The protein below binds the small molecule below.
Small molecule (SMILES): O=P(O)(O)OCCNS(=O)(=O)c1ccc(OC(F)(F)F)cc1

Binding-site contacts:
Ligand atom O20 contacts residue GLY234 of chain 1.A at 2.9 Å (h-bond).
Ligand atom O19 contacts residue THR183 of chain 1.A at 3.4 Å.
Ligand atom C3 contacts residue LEU100 of chain 1.A at 3.6 Å (hydrophobic).
Ligand atom C5 contacts residue LEU127 of chain 1.A at 3.6 Å (hydrophobic).
Ligand atom F10 contacts residue LEU127 of chain 1.A at 3.4 Å.
Ligand atom O18 contacts residue PHE212 of chain 1.A at 3.3 Å.
Ligand atom O18 contacts residue GLY184 of chain 1.A at 2.8 Å (h-bond).
Ligand atom F10 contacts residue ILE153 of chain 1.A at 3.4 Å.
Ligand atom O20 contacts residue SER235 of chain 1.A at 3.5 Å (h-bond).
Ligand atom O16 contacts residue THR183 of chain 1.A at 3.6 Å.
Ligand atom O7 contacts residue PHE212 of chain 1.A at 3.8 Å.
Ligand atom O19 contacts residue GLY234 of chain 1.A at 3.7 Å.
Ligand atom S12 contacts residue TYR175 of chain 1.A at 3.8 Å.
Ligand atom O19 contacts residue GLY184 of chain 1.A at 3.6 Å (h-bond).
Ligand atom F11 contacts residue ILE153 of chain 1.A at 3.3 Å.
Ligand atom O19 contacts residue ILE64 of chain 1.A at 3.6 Å.
Ligand atom F10 contacts residue ALA129 of chain 1.A at 3.4 Å.
Ligand atom O18 contacts residue THR183 of chain 1.A at 3.7 Å.
Ligand atom O21 contacts residue PHE22 of chain 1.A at 3.1 Å.
Ligand atom O22 contacts residue ILE232 of chain 1.A at 3.6 Å.
Ligand atom F9F contacts residue ALA59 of chain 1.A at 3.6 Å.
Ligand atom F9F contacts residue PRO18 of chain 1.B at 3.5 Å.
Ligand atom C14 contacts residue THR183 of chain 1.A at 3.6 Å.
Ligand atom O21 contacts residue LEU100 of chain 1.A at 3.4 Å.
Ligand atom C6 contacts residue PHE212 of chain 1.A at 3.7 Å (hydrophobic).
Ligand atom P17 contacts residue GLY184 of chain 1.A at 3.7 Å.
Ligand atom C5 contacts residue TYR175 of chain 1.A at 3.4 Å (hydrophobic).
Ligand atom O22 contacts residue TYR175 of chain 1.A at 2.8 Å (h-bond).
Ligand atom P17 contacts residue SER235 of chain 1.A at 3.6 Å.
Ligand atom C1 contacts residue PHE212 of chain 1.A at 3.7 Å (hydrophobic).
Ligand atom C4 contacts residue LEU100 of chain 1.A at 3.6 Å (hydrophobic).
Ligand atom O19 contacts residue SER235 of chain 1.A at 2.5 Å (h-bond).
Ligand atom O18 contacts residue GLY213 of chain 1.A at 2.7 Å (h-bond).
Ligand atom C14 contacts residue TYR175 of chain 1.A at 3.2 Å (hydrophobic).
Ligand atom O16 contacts residue PHE212 of chain 1.A at 3.6 Å.
Ligand atom C3 contacts residue THR183 of chain 1.A at 3.6 Å.
Ligand atom O7 contacts residue ALA59 of chain 1.A at 3.4 Å.
Ligand atom O21 contacts residue GLU49 of chain 1.A at 3.3 Å.
Ligand atom F9F contacts residue ALA129 of chain 1.A at 3.3 Å.
Ligand atom F11 contacts residue PHE212 of chain 1.A at 3.8 Å.

Sequence of chain 1.B:
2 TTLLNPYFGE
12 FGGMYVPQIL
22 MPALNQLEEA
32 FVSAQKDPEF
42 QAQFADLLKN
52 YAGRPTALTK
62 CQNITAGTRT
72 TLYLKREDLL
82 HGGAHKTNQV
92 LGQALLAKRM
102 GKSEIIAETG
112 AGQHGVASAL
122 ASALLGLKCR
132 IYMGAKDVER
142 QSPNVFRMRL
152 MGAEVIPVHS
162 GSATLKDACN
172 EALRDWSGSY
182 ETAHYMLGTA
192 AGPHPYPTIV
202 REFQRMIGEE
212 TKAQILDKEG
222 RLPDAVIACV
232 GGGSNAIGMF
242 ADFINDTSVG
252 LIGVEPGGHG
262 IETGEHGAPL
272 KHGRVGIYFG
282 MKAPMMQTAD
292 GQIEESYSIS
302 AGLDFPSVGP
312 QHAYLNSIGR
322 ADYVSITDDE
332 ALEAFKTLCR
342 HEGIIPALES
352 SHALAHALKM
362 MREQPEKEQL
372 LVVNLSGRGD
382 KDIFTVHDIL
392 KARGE

Sequence of chain 1.A:
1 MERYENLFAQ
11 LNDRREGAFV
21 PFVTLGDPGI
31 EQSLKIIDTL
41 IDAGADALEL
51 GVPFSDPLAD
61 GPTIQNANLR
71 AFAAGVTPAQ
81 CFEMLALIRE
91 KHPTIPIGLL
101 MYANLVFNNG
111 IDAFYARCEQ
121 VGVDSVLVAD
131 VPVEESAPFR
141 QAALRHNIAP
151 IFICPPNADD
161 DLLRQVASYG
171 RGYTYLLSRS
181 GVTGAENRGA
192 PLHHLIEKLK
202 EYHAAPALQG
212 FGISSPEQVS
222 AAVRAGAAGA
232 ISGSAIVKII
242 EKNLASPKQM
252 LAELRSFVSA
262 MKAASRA